Sequence of chain 1.A:
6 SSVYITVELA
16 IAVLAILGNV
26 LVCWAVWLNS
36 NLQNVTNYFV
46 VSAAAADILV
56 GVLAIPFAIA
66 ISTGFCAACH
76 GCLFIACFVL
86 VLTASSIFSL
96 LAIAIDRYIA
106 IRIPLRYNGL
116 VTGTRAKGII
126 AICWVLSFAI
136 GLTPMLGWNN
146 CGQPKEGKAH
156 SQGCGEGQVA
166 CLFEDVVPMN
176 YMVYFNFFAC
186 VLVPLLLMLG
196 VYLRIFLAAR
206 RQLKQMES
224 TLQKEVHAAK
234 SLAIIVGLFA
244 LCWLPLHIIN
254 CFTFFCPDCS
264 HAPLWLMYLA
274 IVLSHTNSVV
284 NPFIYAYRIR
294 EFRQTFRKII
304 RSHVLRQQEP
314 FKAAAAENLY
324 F

This protein binds this small molecule.
Small molecule (SMILES): Nc1ncnc2c1ncn2[C@@H]1O[C@H](CO)[C@@H](O)[C@H]1O

Binding-site contacts:
Ligand atom N6 contacts residue ASN253 of chain 1.A at 3.1 Å (h-bond).
Ligand atom N1 contacts residue ILE274 of chain 1.A at 4.0 Å.
Ligand atom N6 contacts residue GLU169 of chain 1.A at 3.1 Å (salt-bridge).
Ligand atom C2 contacts residue ILE274 of chain 1.A at 3.5 Å (hydrophobic).
Ligand atom N7 contacts residue MET177 of chain 1.A at 4.0 Å.
Ligand atom C3' contacts residue LEU249 of chain 1.A at 3.9 Å (hydrophobic).
Ligand atom O4' contacts residue PHE168 of chain 1.A at 3.8 Å.
Ligand atom N7 contacts residue ASN253 of chain 1.A at 3.6 Å (h-bond).
Ligand atom O3' contacts residue HIS278 of chain 1.A at 3.2 Å (h-bond).
Ligand atom N9 contacts residue PHE168 of chain 1.A at 3.5 Å.
Ligand atom O4' contacts residue LEU85 of chain 1.A at 3.9 Å.
Ligand atom O5' contacts residue LEU85 of chain 1.A at 4.0 Å.
Ligand atom C1' contacts residue PHE168 of chain 1.A at 3.7 Å (hydrophobic).
Ligand atom C6 contacts residue PHE168 of chain 1.A at 3.5 Å (hydrophobic).
Ligand atom C8 contacts residue LEU249 of chain 1.A at 4.0 Å (hydrophobic).
Ligand atom N7 contacts residue LEU249 of chain 1.A at 4.0 Å.
Ligand atom N3 contacts residue PHE168 of chain 1.A at 3.5 Å.
Ligand atom O3' contacts residue THR88 of chain 1.A at 4.0 Å.
Ligand atom C8 contacts residue PHE168 of chain 1.A at 3.5 Å (hydrophobic).
Ligand atom O5' contacts residue TRP246 of chain 1.A at 4.0 Å.
Ligand atom C5' contacts residue TRP246 of chain 1.A at 3.7 Å (hydrophobic).
Ligand atom C4' contacts residue VAL84 of chain 1.A at 3.9 Å (hydrophobic).
Ligand atom O5' contacts residue MET177 of chain 1.A at 3.9 Å.
Ligand atom C3' contacts residue SER277 of chain 1.A at 3.7 Å.
Ligand atom O2' contacts residue VAL84 of chain 1.A at 3.8 Å.
Ligand atom N1 contacts residue PHE168 of chain 1.A at 3.7 Å.
Ligand atom C8 contacts residue MET177 of chain 1.A at 3.9 Å (hydrophobic).
Ligand atom O3' contacts residue TRP246 of chain 1.A at 3.8 Å.
Ligand atom N6 contacts residue MET270 of chain 1.A at 3.5 Å.
Ligand atom N3 contacts residue ILE274 of chain 1.A at 3.9 Å.
Ligand atom N7 contacts residue PHE168 of chain 1.A at 3.4 Å.
Ligand atom O4' contacts residue VAL84 of chain 1.A at 3.9 Å.
Ligand atom C5' contacts residue THR88 of chain 1.A at 3.5 Å.
Ligand atom C2 contacts residue PHE168 of chain 1.A at 3.5 Å (hydrophobic).
Ligand atom C4 contacts residue PHE168 of chain 1.A at 3.5 Å (hydrophobic).
Ligand atom O2' contacts residue ILE274 of chain 1.A at 3.8 Å.
Ligand atom C5 contacts residue PHE168 of chain 1.A at 3.3 Å (hydrophobic).
Ligand atom C5 contacts residue LEU249 of chain 1.A at 4.0 Å (hydrophobic).
Ligand atom O2' contacts residue HIS278 of chain 1.A at 3.0 Å (h-bond).
Ligand atom O3' contacts residue SER277 of chain 1.A at 2.8 Å (h-bond).